Sequence of chain 2.A:
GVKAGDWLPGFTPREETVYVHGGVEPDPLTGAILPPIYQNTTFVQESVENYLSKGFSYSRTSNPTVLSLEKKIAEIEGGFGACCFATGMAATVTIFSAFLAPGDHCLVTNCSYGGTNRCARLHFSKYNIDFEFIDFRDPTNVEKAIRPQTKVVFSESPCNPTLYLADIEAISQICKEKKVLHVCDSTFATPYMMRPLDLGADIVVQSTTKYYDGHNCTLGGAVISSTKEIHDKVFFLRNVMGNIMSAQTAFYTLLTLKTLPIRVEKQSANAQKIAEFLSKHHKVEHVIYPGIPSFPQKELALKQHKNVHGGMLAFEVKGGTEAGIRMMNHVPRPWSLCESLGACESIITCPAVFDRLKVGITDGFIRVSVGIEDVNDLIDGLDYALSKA

A small-molecule ligand and the protein it binds are described below.
Small molecule (SMILES): C=CC[C@H](N)C(=O)O

Sequence of chain 2.B:
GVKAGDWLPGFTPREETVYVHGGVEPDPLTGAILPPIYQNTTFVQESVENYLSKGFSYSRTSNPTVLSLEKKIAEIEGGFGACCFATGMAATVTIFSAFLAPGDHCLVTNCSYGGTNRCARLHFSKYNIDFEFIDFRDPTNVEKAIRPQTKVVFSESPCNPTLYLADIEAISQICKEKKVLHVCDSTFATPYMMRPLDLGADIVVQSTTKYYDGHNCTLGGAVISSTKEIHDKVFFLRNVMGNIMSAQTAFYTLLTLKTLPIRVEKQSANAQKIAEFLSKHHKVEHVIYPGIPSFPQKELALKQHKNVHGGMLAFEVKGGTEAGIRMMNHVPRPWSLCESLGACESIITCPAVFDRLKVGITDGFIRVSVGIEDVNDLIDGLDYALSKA

Binding-site contacts:
Ligand atom CB contacts residue PLP1 of chain 2.F at 4.5 Å.
Ligand atom C1A contacts residue GLU359 of chain 2.B at 4.0 Å.
Ligand atom CB contacts residue TYR133 of chain 2.B at 1.4 Å (hydrophobic).
Ligand atom O contacts residue ASN180 of chain 2.B at 3.4 Å (h-bond).
Ligand atom O contacts residue TYR133 of chain 2.B at 3.0 Å.
Ligand atom C1E contacts residue TYR133 of chain 2.B at 2.5 Å (hydrophobic).
Ligand atom C contacts residue TYR133 of chain 2.B at 3.6 Å (hydrophobic).
Ligand atom CA contacts residue SER360 of chain 2.B at 4.0 Å.
Ligand atom O contacts residue ARG395 of chain 2.B at 3.0 Å (salt-bridge).
Ligand atom OXT contacts residue GLU359 of chain 2.B at 3.5 Å.
Ligand atom N contacts residue SER360 of chain 2.B at 4.0 Å.
Ligand atom C1E contacts residue TYR78 of chain 2.A at 4.1 Å (hydrophobic).
Ligand atom CA contacts residue TYR78 of chain 2.A at 4.3 Å (hydrophobic).
Ligand atom CA contacts residue LYS230 of chain 2.B at 4.4 Å.
Ligand atom CB contacts residue ARG80 of chain 2.A at 3.7 Å.
Ligand atom OXT contacts residue ARG395 of chain 2.B at 2.8 Å (salt-bridge).
Ligand atom C1E contacts residue ARG80 of chain 2.A at 3.9 Å.
Ligand atom CA contacts residue PLP1 of chain 2.F at 4.3 Å.
Ligand atom N contacts residue LYS230 of chain 2.B at 3.0 Å (salt-bridge).
Ligand atom C1A contacts residue ARG80 of chain 2.A at 3.5 Å.
Ligand atom C contacts residue GLU359 of chain 2.B at 4.4 Å.
Ligand atom N contacts residue PLP1 of chain 2.F at 3.1 Å.
Ligand atom C1A contacts residue TYR133 of chain 2.B at 2.8 Å (hydrophobic).
Ligand atom CA contacts residue TYR133 of chain 2.B at 2.7 Å (hydrophobic).
Ligand atom OXT contacts residue SER360 of chain 2.B at 2.8 Å (h-bond).
Ligand atom C1E contacts residue GLU359 of chain 2.B at 3.5 Å.
Ligand atom C contacts residue SER360 of chain 2.B at 3.7 Å.
Ligand atom N contacts residue TYR133 of chain 2.B at 3.1 Å (h-bond).
Ligand atom N contacts residue TYR78 of chain 2.A at 3.8 Å.
Ligand atom C contacts residue ARG395 of chain 2.B at 3.4 Å.
Ligand atom C1A contacts residue TYR78 of chain 2.A at 4.3 Å (hydrophobic).